Sequence of chain 1.C:
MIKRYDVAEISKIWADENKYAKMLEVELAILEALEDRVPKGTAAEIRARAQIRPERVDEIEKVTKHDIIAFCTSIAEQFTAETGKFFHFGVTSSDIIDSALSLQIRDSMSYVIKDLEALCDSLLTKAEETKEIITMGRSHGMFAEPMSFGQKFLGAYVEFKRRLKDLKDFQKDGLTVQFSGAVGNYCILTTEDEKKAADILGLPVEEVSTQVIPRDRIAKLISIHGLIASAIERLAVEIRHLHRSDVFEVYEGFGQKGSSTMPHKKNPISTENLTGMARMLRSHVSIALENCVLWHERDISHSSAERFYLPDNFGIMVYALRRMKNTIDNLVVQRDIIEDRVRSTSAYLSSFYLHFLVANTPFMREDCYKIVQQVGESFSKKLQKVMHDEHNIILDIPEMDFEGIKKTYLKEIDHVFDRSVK

Sequence of chain 1.B:
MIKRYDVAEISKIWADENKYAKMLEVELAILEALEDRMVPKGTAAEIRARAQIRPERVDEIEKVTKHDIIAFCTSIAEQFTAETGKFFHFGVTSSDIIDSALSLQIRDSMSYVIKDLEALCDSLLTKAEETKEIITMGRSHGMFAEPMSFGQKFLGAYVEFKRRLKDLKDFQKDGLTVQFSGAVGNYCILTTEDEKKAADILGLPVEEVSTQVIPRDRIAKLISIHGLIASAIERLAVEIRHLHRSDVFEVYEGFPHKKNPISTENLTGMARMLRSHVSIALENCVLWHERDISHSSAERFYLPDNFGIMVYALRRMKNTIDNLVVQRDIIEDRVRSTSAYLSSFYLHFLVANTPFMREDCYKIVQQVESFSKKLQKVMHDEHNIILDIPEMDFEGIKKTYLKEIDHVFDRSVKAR

Sequence of chain 1.D:
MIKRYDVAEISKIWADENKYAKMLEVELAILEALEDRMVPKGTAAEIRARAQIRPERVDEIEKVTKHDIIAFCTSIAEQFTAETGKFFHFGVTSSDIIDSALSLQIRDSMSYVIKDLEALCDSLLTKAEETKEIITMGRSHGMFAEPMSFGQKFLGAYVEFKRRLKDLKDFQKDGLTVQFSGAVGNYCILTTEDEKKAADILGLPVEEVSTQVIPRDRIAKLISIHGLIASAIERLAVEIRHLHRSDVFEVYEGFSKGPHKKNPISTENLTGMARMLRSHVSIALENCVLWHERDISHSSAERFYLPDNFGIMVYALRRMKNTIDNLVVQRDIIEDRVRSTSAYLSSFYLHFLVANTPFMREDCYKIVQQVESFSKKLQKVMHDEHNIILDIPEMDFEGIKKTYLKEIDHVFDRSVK

This small molecule binds to this protein.
Small molecule (SMILES): O=C(O)/C=C/C(=O)O

Binding-site contacts:
Ligand atom C contacts residue THR93 of chain 1.C at 3.6 Å.
Ligand atom O8 contacts residue LYS268 of chain 1.B at 4.0 Å.
Ligand atom C4 contacts residue SER94 of chain 1.C at 3.4 Å.
Ligand atom O8 contacts residue HIS67 of chain 1.C at 3.8 Å.
Ligand atom C6 contacts residue LYS268 of chain 1.B at 4.0 Å.
Ligand atom OXT contacts residue THR93 of chain 1.C at 4.5 Å.
Ligand atom O contacts residue THR93 of chain 1.C at 2.7 Å (h-bond).
Ligand atom OXT contacts residue SER94 of chain 1.C at 3.7 Å.
Ligand atom O7 contacts residue HIS141 of chain 1.D at 4.3 Å.
Ligand atom C5 contacts residue LYS268 of chain 1.B at 4.4 Å.
Ligand atom O7 contacts residue LYS268 of chain 1.B at 4.0 Å.
Ligand atom C4 contacts residue HIS67 of chain 1.C at 4.3 Å.
Ligand atom C4 contacts residue THR93 of chain 1.C at 4.2 Å.
Ligand atom O7 contacts residue SER140 of chain 1.D at 4.5 Å.
Ligand atom C contacts residue SER94 of chain 1.C at 3.1 Å.
Ligand atom O contacts residue SER94 of chain 1.C at 2.3 Å (h-bond).